Sequence of chain 1.A:
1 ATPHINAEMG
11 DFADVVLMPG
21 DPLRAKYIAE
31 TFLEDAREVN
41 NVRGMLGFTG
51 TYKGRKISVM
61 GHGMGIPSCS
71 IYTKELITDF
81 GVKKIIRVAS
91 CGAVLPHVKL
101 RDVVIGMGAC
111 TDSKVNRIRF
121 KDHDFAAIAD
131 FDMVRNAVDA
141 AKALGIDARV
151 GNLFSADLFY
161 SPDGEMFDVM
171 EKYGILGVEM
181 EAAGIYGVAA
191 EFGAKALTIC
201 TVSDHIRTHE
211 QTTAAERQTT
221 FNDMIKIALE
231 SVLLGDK

Sequence of chain 1.C:
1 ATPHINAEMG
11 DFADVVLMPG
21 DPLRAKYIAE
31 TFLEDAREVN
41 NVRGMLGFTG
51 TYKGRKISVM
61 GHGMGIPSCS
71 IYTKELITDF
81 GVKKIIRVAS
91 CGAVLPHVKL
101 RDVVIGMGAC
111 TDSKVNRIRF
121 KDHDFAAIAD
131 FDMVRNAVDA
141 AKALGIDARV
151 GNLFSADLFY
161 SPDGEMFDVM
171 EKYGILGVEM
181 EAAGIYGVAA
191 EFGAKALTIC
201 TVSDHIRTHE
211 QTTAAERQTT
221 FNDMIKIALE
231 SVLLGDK

The protein below binds the small molecule below.
Small molecule (SMILES): Nc1ncnc2c([C@@H]3O[C@H](CO)[C@@H](O)[C@H]3O)n[nH]c12

Binding-site contacts:
Ligand atom C5 contacts residue VAL178 of chain 1.C at 3.6 Å (hydrophobic).
Ligand atom C4 contacts residue VAL178 of chain 1.C at 3.7 Å (hydrophobic).
Ligand atom O3' contacts residue PO41 of chain 1.H at 2.5 Å (h-bond).
Ligand atom O4' contacts residue PO41 of chain 1.H at 3.2 Å (h-bond).
Ligand atom C2' contacts residue MET180 of chain 1.C at 3.7 Å (hydrophobic).
Ligand atom C2' contacts residue PO41 of chain 1.H at 3.6 Å.
Ligand atom O2' contacts residue PO41 of chain 1.H at 3.4 Å (h-bond).
Ligand atom C5' contacts residue PHE159 of chain 1.C at 3.7 Å (hydrophobic).
Ligand atom N8 contacts residue SER90 of chain 1.C at 2.7 Å (h-bond).
Ligand atom O2' contacts residue MET180 of chain 1.C at 3.0 Å (h-bond).
Ligand atom C2 contacts residue PHE159 of chain 1.C at 3.6 Å (hydrophobic).
Ligand atom C3' contacts residue PO41 of chain 1.H at 3.5 Å.
Ligand atom N1 contacts residue VAL178 of chain 1.C at 3.8 Å.
Ligand atom N6 contacts residue ASP204 of chain 1.C at 3.4 Å (salt-bridge).
Ligand atom C3' contacts residue GLU181 of chain 1.C at 3.4 Å.
Ligand atom N6 contacts residue GLY92 of chain 1.C at 3.6 Å.
Ligand atom O2' contacts residue GLU179 of chain 1.C at 3.2 Å.
Ligand atom N3 contacts residue MET180 of chain 1.C at 3.6 Å.
Ligand atom O4' contacts residue SER90 of chain 1.C at 3.5 Å (h-bond).
Ligand atom C5' contacts residue HIS4 of chain 1.A at 3.3 Å.
Ligand atom N7 contacts residue ASP204 of chain 1.C at 3.7 Å.
Ligand atom C6 contacts residue VAL178 of chain 1.C at 3.6 Å (hydrophobic).
Ligand atom C1' contacts residue SER90 of chain 1.C at 3.5 Å.
Ligand atom N7 contacts residue GLY92 of chain 1.C at 3.7 Å.
Ligand atom C9 contacts residue SER90 of chain 1.C at 3.4 Å.
Ligand atom N7 contacts residue CYS91 of chain 1.C at 3.6 Å.
Ligand atom C4' contacts residue ARG43 of chain 1.A at 3.7 Å.
Ligand atom O2' contacts residue GLU181 of chain 1.C at 2.6 Å (salt-bridge).
Ligand atom C5' contacts residue MET64 of chain 1.C at 3.7 Å (hydrophobic).
Ligand atom N8 contacts residue CYS91 of chain 1.C at 3.7 Å.
Ligand atom O4' contacts residue ARG43 of chain 1.A at 3.6 Å.
Ligand atom O5' contacts residue HIS4 of chain 1.A at 2.6 Å (h-bond).
Ligand atom O2' contacts residue ARG87 of chain 1.C at 3.0 Å (salt-bridge).
Ligand atom O5' contacts residue PHE159 of chain 1.C at 3.5 Å.
Ligand atom O5' contacts residue ARG43 of chain 1.A at 3.7 Å.
Ligand atom C4' contacts residue PO41 of chain 1.H at 3.4 Å.
Ligand atom N3 contacts residue GLU179 of chain 1.C at 3.7 Å.
Ligand atom C2' contacts residue GLU181 of chain 1.C at 3.7 Å.
Ligand atom O3' contacts residue GLU181 of chain 1.C at 2.5 Å (salt-bridge).
Ligand atom C1' contacts residue PO41 of chain 1.H at 2.9 Å.